Sequence of chain 1.C:
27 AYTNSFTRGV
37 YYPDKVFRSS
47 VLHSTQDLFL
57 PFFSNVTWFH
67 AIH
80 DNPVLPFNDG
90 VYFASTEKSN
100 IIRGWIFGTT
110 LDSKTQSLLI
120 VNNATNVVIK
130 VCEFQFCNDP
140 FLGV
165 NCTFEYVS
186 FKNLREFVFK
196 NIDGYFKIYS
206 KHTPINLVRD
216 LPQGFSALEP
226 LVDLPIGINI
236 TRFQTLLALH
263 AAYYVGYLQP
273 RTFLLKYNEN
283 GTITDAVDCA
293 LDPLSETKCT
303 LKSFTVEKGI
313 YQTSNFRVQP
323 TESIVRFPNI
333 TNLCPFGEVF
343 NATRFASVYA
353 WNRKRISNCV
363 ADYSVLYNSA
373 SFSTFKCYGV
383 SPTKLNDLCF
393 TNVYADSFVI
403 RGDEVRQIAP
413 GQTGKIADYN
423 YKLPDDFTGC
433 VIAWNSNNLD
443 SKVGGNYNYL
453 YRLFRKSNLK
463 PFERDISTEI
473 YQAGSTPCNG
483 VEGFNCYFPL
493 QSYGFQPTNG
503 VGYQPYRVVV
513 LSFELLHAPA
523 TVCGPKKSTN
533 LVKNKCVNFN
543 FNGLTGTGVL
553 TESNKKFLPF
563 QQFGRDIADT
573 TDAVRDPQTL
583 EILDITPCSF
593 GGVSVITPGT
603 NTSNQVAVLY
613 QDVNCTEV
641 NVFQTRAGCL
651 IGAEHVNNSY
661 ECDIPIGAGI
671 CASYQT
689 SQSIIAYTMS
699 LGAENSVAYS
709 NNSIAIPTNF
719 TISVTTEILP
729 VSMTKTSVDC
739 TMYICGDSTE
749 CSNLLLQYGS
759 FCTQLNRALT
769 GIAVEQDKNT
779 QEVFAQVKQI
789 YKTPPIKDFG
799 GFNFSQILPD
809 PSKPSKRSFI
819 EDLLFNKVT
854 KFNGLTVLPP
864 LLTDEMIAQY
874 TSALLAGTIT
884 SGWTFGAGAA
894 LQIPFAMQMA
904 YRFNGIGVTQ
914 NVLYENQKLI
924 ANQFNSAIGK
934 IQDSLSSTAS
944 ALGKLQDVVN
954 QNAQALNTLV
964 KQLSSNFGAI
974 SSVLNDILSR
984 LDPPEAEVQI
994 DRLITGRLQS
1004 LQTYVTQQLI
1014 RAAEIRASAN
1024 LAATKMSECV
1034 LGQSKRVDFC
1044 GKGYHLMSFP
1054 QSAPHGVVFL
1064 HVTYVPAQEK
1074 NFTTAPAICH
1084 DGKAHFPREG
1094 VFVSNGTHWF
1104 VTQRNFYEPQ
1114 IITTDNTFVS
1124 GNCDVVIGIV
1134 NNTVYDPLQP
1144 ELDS

Binding-site contacts:
Ligand atom C2 contacts residue ASN1134 of chain 1.C at 2.5 Å.
Ligand atom N2 contacts residue ASN1134 of chain 1.C at 3.0 Å (h-bond).
Ligand atom C8 contacts residue ILE1132 of chain 1.C at 3.5 Å (hydrophobic).
Ligand atom O5 contacts residue ASN1134 of chain 1.C at 2.4 Å (h-bond).
Ligand atom C4 contacts residue ASN1134 of chain 1.C at 4.2 Å.
Ligand atom C5 contacts residue ASN1134 of chain 1.C at 3.6 Å.
Ligand atom C7 contacts residue ASN1134 of chain 1.C at 4.0 Å.
Ligand atom C3 contacts residue ASN1134 of chain 1.C at 3.8 Å.
Ligand atom C1 contacts residue ASN1134 of chain 1.C at 1.4 Å.

The small molecule below binds the protein below.
Small molecule (SMILES): CC(=O)N[C@H]1[C@H](O[C@H]2[C@H](O)[C@@H](NC(C)=O)CO[C@@H]2CO)O[C@H](CO)[C@@H](O)[C@@H]1O